A protein and the small-molecule ligand that binds it are described below.
Small molecule (SMILES): OC[C@H]1O[C@@H](O)[C@H](O)[C@@H](O)[C@@H]1O

Binding-site contacts:
Ligand atom C1 contacts residue ASP211 of chain 1.C at 3.7 Å.
Ligand atom O1 contacts residue ASP211 of chain 1.C at 3.2 Å (salt-bridge).
Ligand atom O6 contacts residue THR208 of chain 1.C at 3.7 Å.
Ligand atom C6 contacts residue ASP211 of chain 1.C at 3.1 Å.
Ligand atom O6 contacts residue ASP211 of chain 1.C at 2.9 Å (salt-bridge).
Ligand atom C5 contacts residue ASP211 of chain 1.C at 3.6 Å.
Ligand atom O5 contacts residue ASP211 of chain 1.C at 3.1 Å (salt-bridge).
Ligand atom C6 contacts residue THR208 of chain 1.C at 3.4 Å.

Sequence of chain 1.C:
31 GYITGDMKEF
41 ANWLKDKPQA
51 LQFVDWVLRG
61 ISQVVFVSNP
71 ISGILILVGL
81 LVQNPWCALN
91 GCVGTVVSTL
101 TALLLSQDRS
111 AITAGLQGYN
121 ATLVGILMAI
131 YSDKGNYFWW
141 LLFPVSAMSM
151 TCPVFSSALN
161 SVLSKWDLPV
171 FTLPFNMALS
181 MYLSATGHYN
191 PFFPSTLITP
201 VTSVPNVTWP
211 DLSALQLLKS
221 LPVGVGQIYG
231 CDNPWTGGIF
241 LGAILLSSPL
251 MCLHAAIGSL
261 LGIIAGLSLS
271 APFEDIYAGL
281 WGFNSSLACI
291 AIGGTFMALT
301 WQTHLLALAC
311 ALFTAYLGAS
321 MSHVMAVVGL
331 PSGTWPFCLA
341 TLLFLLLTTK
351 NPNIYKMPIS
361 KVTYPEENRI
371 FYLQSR